Binding-site contacts:
Ligand atom O2P contacts residue THR150 of chain 1.A at 2.5 Å (h-bond).
Ligand atom C3 contacts residue ARG231 of chain 1.A at 3.7 Å.
Ligand atom O2P contacts residue HIS176 of chain 1.A at 4.1 Å.
Ligand atom O2 contacts residue THR179 of chain 1.A at 3.3 Å.
Ligand atom O4P contacts residue ARG231 of chain 1.A at 4.4 Å.
Ligand atom C2 contacts residue CYS149 of chain 1.A at 2.8 Å (hydrophobic).
Ligand atom C1 contacts residue CYS149 of chain 1.A at 1.8 Å (hydrophobic).
Ligand atom O4P contacts residue THR208 of chain 1.A at 2.7 Å (h-bond).
Ligand atom O1P contacts residue HIS176 of chain 1.A at 3.7 Å.
Ligand atom O2 contacts residue HIS176 of chain 1.A at 3.4 Å.
Ligand atom O1 contacts residue CYS149 of chain 1.A at 2.7 Å (h-bond).
Ligand atom O2P contacts residue THR151 of chain 1.A at 4.4 Å.
Ligand atom P contacts residue SER148 of chain 1.A at 3.7 Å.
Ligand atom O4P contacts residue GLY209 of chain 1.A at 4.2 Å.
Ligand atom O2P contacts residue SER148 of chain 1.A at 2.9 Å (h-bond).
Ligand atom P contacts residue THR150 of chain 1.A at 3.3 Å.
Ligand atom O3P contacts residue ALA210 of chain 1.A at 4.1 Å.
Ligand atom P contacts residue THR208 of chain 1.A at 3.5 Å.
Ligand atom O2P contacts residue THR208 of chain 1.A at 4.0 Å.
Ligand atom O1P contacts residue ARG231 of chain 1.A at 4.2 Å.
Ligand atom O4P contacts residue HIS176 of chain 1.A at 3.2 Å (h-bond).
Ligand atom C3 contacts residue HIS176 of chain 1.A at 2.9 Å.
Ligand atom C1 contacts residue ASN313 of chain 1.A at 4.2 Å.
Ligand atom C3 contacts residue CYS149 of chain 1.A at 2.9 Å (hydrophobic).
Ligand atom O1P contacts residue SER148 of chain 1.A at 4.3 Å.
Ligand atom O1P contacts residue CYS149 of chain 1.A at 3.5 Å (h-bond).
Ligand atom O4P contacts residue THR150 of chain 1.A at 2.9 Å (h-bond).
Ligand atom O3P contacts residue THR208 of chain 1.A at 3.4 Å (h-bond).
Ligand atom C2 contacts residue HIS176 of chain 1.A at 3.9 Å.
Ligand atom O2 contacts residue ASN313 of chain 1.A at 4.2 Å.
Ligand atom O1 contacts residue SER148 of chain 1.A at 3.9 Å.
Ligand atom O2 contacts residue CYS149 of chain 1.A at 3.5 Å (h-bond).
Ligand atom O3P contacts residue THR150 of chain 1.A at 4.4 Å.
Ligand atom O3P contacts residue SER148 of chain 1.A at 3.4 Å (h-bond).
Ligand atom P contacts residue HIS176 of chain 1.A at 3.9 Å.
Ligand atom P contacts residue CYS149 of chain 1.A at 3.9 Å.
Ligand atom O3P contacts residue GLY209 of chain 1.A at 2.6 Å (h-bond).
Ligand atom P contacts residue GLY209 of chain 1.A at 4.0 Å.
Ligand atom O2P contacts residue CYS149 of chain 1.A at 3.2 Å (h-bond).
Ligand atom C2 contacts residue THR179 of chain 1.A at 4.5 Å.

This small molecule binds to this protein.
Small molecule (SMILES): O=P(O)(O)OC[C@H](O)CO

Sequence of chain 1.A:
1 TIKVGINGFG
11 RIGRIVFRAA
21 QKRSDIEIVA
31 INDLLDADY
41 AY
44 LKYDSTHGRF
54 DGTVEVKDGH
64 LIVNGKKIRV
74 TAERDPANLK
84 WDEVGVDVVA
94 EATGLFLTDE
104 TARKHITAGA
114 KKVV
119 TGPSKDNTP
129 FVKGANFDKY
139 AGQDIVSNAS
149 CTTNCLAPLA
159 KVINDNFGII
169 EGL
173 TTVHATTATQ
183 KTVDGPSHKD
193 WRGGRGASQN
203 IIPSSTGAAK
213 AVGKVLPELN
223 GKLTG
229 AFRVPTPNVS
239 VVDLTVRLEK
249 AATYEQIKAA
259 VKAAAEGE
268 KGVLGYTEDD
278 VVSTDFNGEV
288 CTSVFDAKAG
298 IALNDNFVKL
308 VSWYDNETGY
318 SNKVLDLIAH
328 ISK